This small molecule binds to this protein.
Small molecule (SMILES): C[C@@H](OP(=O)(O)O)C(=O)O

Binding-site contacts:
Ligand atom O1P contacts residue ARG403 of chain 1.F at 3.2 Å (salt-bridge).
Ligand atom C2 contacts residue MG1 of chain 1.BA at 3.8 Å.
Ligand atom O3P contacts residue ARG96 of chain 1.F at 3.1 Å (salt-bridge).
Ligand atom O1P contacts residue ARG125 of chain 1.F at 4.3 Å.
Ligand atom O2' contacts residue ALA121 of chain 1.F at 3.3 Å (h-bond).
Ligand atom O2P contacts residue MG1 of chain 1.BA at 2.2 Å.
Ligand atom C3 contacts residue ARG403 of chain 1.F at 3.6 Å.
Ligand atom O1 contacts residue GLY119 of chain 1.F at 4.2 Å.
Ligand atom O2 contacts residue ARG125 of chain 1.F at 3.9 Å.
Ligand atom P contacts residue MET95 of chain 1.F at 4.5 Å.
Ligand atom O2' contacts residue CYS120 of chain 1.F at 3.1 Å (h-bond).
Ligand atom O2P contacts residue THR94 of chain 1.F at 3.7 Å.
Ligand atom O2 contacts residue MG1 of chain 1.BA at 4.0 Å.
Ligand atom O1 contacts residue MG1 of chain 1.BA at 2.1 Å.
Ligand atom C1 contacts residue MG1 of chain 1.BA at 2.9 Å.
Ligand atom O1P contacts residue CYS120 of chain 1.F at 4.3 Å.
Ligand atom O2P contacts residue MET95 of chain 1.F at 4.4 Å.
Ligand atom P contacts residue MG1 of chain 1.BA at 3.5 Å.
Ligand atom C2 contacts residue CYS120 of chain 1.F at 1.7 Å (hydrophobic).
Ligand atom O3P contacts residue MET95 of chain 1.F at 4.0 Å.
Ligand atom P contacts residue ARG403 of chain 1.F at 4.0 Å.
Ligand atom O2 contacts residue ARG96 of chain 1.F at 4.0 Å.
Ligand atom O1P contacts residue ARG96 of chain 1.F at 3.7 Å.
Ligand atom C3 contacts residue LEU376 of chain 1.F at 3.8 Å (hydrophobic).
Ligand atom C3 contacts residue CYS120 of chain 1.F at 3.1 Å (hydrophobic).
Ligand atom O2P contacts residue CYS120 of chain 1.F at 4.2 Å.
Ligand atom C1 contacts residue ALA121 of chain 1.F at 3.9 Å (hydrophobic).
Ligand atom O2P contacts residue ARG403 of chain 1.F at 2.8 Å (salt-bridge).
Ligand atom P contacts residue ARG96 of chain 1.F at 4.0 Å.
Ligand atom O1 contacts residue CYS120 of chain 1.F at 3.3 Å (h-bond).
Ligand atom C1 contacts residue CYS120 of chain 1.F at 2.5 Å (hydrophobic).
Ligand atom O3P contacts residue MG1 of chain 1.BA at 3.9 Å.
Ligand atom P contacts residue CYS120 of chain 1.F at 3.5 Å.
Ligand atom O2 contacts residue CYS120 of chain 1.F at 1.9 Å (h-bond).
Ligand atom O1P contacts residue MET95 of chain 1.F at 4.3 Å.
Ligand atom O3P contacts residue CYS120 of chain 1.F at 4.2 Å.
Ligand atom C2 contacts residue ALA121 of chain 1.F at 4.5 Å (hydrophobic).
Ligand atom C3 contacts residue MG1 of chain 1.BA at 3.8 Å.
Ligand atom O2' contacts residue MG1 of chain 1.BA at 3.6 Å.

Sequence of chain 1.F:
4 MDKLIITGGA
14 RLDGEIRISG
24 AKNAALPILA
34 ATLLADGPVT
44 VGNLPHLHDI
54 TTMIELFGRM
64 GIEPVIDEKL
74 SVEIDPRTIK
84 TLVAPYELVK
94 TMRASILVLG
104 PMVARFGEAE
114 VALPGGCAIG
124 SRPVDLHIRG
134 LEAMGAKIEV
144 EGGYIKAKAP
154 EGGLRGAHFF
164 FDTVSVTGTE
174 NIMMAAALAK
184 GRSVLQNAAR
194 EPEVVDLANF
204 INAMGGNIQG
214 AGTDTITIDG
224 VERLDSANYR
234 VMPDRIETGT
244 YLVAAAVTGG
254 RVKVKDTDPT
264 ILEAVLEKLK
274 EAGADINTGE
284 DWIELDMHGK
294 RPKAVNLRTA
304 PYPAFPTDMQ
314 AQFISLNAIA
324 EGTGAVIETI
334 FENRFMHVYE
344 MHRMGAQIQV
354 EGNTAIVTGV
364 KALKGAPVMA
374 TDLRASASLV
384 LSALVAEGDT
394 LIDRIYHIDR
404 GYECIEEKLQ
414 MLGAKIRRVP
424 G